Binding-site contacts:
Ligand atom O5 contacts residue ASN55 of chain 2.A at 2.5 Å (h-bond).
Ligand atom C1 contacts residue ASN55 of chain 2.A at 1.5 Å.
Ligand atom C8 contacts residue ASN55 of chain 2.A at 4.2 Å.
Ligand atom C3 contacts residue ASN55 of chain 2.A at 3.8 Å.
Ligand atom C4 contacts residue ASN55 of chain 2.A at 4.4 Å.
Ligand atom C3 contacts residue ARG12 of chain 2.A at 4.4 Å.
Ligand atom C7 contacts residue ASN55 of chain 2.A at 3.6 Å.
Ligand atom O5 contacts residue ARG12 of chain 2.A at 4.2 Å.
Ligand atom C2 contacts residue ASN55 of chain 2.A at 2.5 Å.
Ligand atom C1 contacts residue ARG12 of chain 2.A at 3.7 Å.
Ligand atom C5 contacts residue ASN55 of chain 2.A at 3.9 Å.
Ligand atom O7 contacts residue ASN55 of chain 2.A at 4.4 Å.
Ligand atom C5 contacts residue ARG12 of chain 2.A at 4.4 Å.
Ligand atom N2 contacts residue ASN55 of chain 2.A at 2.9 Å (h-bond).

Sequence of chain 2.A:
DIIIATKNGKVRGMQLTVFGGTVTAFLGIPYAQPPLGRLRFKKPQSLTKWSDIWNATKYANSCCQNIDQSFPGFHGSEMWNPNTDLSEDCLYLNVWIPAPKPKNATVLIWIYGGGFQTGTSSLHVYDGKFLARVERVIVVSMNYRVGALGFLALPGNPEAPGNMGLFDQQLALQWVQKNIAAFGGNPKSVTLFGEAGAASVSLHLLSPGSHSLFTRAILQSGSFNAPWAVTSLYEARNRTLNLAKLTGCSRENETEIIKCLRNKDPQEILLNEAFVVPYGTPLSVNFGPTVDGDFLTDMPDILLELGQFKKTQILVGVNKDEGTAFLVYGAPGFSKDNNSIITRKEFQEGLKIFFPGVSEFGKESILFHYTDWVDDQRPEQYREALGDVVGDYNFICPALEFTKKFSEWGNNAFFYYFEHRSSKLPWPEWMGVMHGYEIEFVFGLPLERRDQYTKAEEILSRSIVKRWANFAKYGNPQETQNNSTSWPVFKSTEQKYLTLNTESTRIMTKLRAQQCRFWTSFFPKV

A protein and the small-molecule ligand that binds it are described below.
Small molecule (SMILES): CC(=O)N[C@@H]1[C@@H](O)[C@H](O)[C@@H](CO)O[C@H]1O